This protein binds this small molecule.
Small molecule (SMILES): CC(=O)N[C@@H]1[C@@H](O)[C@H](O)[C@@H](CO)O[C@H]1O

Sequence of chain 1.A:
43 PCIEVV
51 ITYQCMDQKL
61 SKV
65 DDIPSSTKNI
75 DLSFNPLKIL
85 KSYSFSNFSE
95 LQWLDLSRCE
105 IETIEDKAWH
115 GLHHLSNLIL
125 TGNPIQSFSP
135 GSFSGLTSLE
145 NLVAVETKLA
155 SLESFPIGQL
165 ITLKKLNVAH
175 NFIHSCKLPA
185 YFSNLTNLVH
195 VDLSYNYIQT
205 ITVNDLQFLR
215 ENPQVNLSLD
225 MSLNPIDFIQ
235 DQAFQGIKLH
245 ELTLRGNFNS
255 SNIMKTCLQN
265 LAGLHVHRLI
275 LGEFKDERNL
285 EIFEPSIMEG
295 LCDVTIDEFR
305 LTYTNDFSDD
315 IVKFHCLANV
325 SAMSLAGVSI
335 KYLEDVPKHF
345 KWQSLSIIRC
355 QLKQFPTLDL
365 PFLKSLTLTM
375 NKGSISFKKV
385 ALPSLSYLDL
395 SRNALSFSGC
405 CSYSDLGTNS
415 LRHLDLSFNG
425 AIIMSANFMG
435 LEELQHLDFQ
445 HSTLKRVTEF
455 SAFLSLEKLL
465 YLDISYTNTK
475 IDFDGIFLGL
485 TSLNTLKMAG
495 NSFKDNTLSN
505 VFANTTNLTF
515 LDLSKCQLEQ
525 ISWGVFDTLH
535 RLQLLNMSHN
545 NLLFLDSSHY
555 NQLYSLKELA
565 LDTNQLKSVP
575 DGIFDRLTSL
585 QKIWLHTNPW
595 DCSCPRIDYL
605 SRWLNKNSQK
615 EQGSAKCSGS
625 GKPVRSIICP

Binding-site contacts:
Ligand atom C4 contacts residue ASN508 of chain 1.A at 4.3 Å.
Ligand atom C7 contacts residue ASN508 of chain 1.A at 3.9 Å.
Ligand atom C1 contacts residue ASN508 of chain 1.A at 1.4 Å.
Ligand atom C3 contacts residue ASN508 of chain 1.A at 3.9 Å.
Ligand atom C2 contacts residue ASN508 of chain 1.A at 2.5 Å.
Ligand atom C5 contacts residue ASN508 of chain 1.A at 3.6 Å.
Ligand atom N2 contacts residue ASN508 of chain 1.A at 3.0 Å (h-bond).
Ligand atom C8 contacts residue ASN508 of chain 1.A at 4.5 Å.
Ligand atom O5 contacts residue ASN508 of chain 1.A at 2.4 Å (h-bond).
Ligand atom C6 contacts residue ASN508 of chain 1.A at 4.5 Å.